Binding-site contacts:
Ligand atom CA contacts residue ASN265 of chain 1.C at 4.4 Å.
Ligand atom CA contacts residue TYR179 of chain 1.C at 3.6 Å (hydrophobic).
Ligand atom O contacts residue ASN265 of chain 1.C at 2.9 Å (h-bond).
Ligand atom CB contacts residue GLN215 of chain 1.C at 4.1 Å.
Ligand atom OE2 contacts residue SER216 of chain 1.C at 2.9 Å (h-bond).
Ligand atom CB contacts residue ASN265 of chain 1.C at 4.3 Å.
Ligand atom N contacts residue TYR179 of chain 1.C at 3.5 Å (h-bond).
Ligand atom N contacts residue GLN215 of chain 1.C at 3.0 Å (h-bond).
Ligand atom CD contacts residue GLN215 of chain 1.C at 3.9 Å.
Ligand atom OE2 contacts residue VAL414 of chain 1.C at 2.7 Å (h-bond).
Ligand atom C contacts residue ASN265 of chain 1.C at 3.1 Å.
Ligand atom CG contacts residue TYR179 of chain 1.C at 4.0 Å (hydrophobic).
Ligand atom CB contacts residue SER216 of chain 1.C at 3.8 Å.
Ligand atom OE2 contacts residue TYR396 of chain 1.C at 3.5 Å (h-bond).
Ligand atom OE1 contacts residue TYR396 of chain 1.C at 2.8 Å (h-bond).
Ligand atom OE2 contacts residue GLY413 of chain 1.C at 3.4 Å.
Ligand atom CG contacts residue GLN215 of chain 1.C at 3.2 Å.
Ligand atom CD contacts residue TYR396 of chain 1.C at 3.5 Å (hydrophobic).
Ligand atom N contacts residue CYS348 of chain 1.C at 3.8 Å.
Ligand atom OXT contacts residue ASN318 of chain 1.C at 3.7 Å.
Ligand atom OXT contacts residue ASN265 of chain 1.C at 2.9 Å (h-bond).
Ligand atom C contacts residue TYR344 of chain 1.C at 3.8 Å (hydrophobic).
Ligand atom OE2 contacts residue GLN215 of chain 1.C at 3.1 Å.
Ligand atom CD contacts residue GLY413 of chain 1.C at 4.5 Å.
Ligand atom CA contacts residue GLN215 of chain 1.C at 4.0 Å.
Ligand atom CD contacts residue SER216 of chain 1.C at 3.2 Å.
Ligand atom CA contacts residue GLU311 of chain 1.C at 4.2 Å.
Ligand atom CD contacts residue VAL414 of chain 1.C at 3.4 Å (hydrophobic).
Ligand atom CB contacts residue TYR179 of chain 1.C at 4.3 Å (hydrophobic).
Ligand atom O contacts residue TYR344 of chain 1.C at 2.7 Å (h-bond).
Ligand atom OE1 contacts residue SER216 of chain 1.C at 3.4 Å (h-bond).
Ligand atom CG contacts residue SER216 of chain 1.C at 3.7 Å.
Ligand atom N contacts residue GLU311 of chain 1.C at 3.2 Å (salt-bridge).
Ligand atom OE1 contacts residue VAL414 of chain 1.C at 3.6 Å.
Ligand atom O contacts residue ASN318 of chain 1.C at 3.2 Å (h-bond).
Ligand atom C contacts residue ASN318 of chain 1.C at 3.7 Å.
Ligand atom CG contacts residue VAL414 of chain 1.C at 3.5 Å (hydrophobic).

This small molecule binds to this protein.
Small molecule (SMILES): N[C@@H](CCC(=O)O)C(=O)O

Sequence of chain 1.C:
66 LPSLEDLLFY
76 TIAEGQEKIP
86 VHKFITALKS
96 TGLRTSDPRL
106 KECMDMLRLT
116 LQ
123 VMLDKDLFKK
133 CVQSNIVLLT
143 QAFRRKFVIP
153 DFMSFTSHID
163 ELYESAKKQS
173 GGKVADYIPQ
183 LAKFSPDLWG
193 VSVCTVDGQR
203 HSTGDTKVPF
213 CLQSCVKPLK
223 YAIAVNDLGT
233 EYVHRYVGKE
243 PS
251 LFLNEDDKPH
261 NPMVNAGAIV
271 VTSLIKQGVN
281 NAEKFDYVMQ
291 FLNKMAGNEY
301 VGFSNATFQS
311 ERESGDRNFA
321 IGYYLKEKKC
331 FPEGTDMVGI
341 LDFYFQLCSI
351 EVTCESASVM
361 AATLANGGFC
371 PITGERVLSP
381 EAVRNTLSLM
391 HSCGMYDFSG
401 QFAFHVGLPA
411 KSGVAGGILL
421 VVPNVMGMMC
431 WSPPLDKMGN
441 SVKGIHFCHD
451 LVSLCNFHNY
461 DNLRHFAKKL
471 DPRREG